Sequence of chain 54.F:
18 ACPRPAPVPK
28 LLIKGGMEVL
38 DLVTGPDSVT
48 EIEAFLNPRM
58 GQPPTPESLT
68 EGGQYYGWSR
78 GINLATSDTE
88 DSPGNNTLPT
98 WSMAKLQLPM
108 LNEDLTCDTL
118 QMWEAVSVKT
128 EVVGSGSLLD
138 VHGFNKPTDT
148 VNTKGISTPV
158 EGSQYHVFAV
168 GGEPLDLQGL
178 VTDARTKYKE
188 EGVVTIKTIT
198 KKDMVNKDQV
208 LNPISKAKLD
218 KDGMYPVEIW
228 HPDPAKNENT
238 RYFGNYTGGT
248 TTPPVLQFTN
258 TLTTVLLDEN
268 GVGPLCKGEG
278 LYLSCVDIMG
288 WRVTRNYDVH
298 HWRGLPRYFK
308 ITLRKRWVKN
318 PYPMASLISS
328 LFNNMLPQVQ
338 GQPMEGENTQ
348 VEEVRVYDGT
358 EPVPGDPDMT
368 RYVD

Binding-site contacts:
Ligand atom O1B contacts residue TYR72 of chain 55.F at 4.1 Å.
Ligand atom O4 contacts residue ILE79 of chain 55.F at 3.5 Å (h-bond).
Ligand atom C4 contacts residue VAL296 of chain 55.F at 4.3 Å (hydrophobic).
Ligand atom C6 contacts residue ASN93 of chain 55.F at 3.1 Å.
Ligand atom C11 contacts residue ASP85 of chain 54.F at 3.7 Å.
Ligand atom O3 contacts residue GLY78 of chain 55.F at 3.7 Å.
Ligand atom C4 contacts residue TYR72 of chain 55.F at 3.5 Å (hydrophobic).
Ligand atom C7 contacts residue TYR72 of chain 55.F at 4.2 Å (hydrophobic).
Ligand atom O1A contacts residue ARG77 of chain 55.F at 3.0 Å (salt-bridge).
Ligand atom C4 contacts residue HIS298 of chain 55.F at 4.1 Å.
Ligand atom N5 contacts residue TYR72 of chain 55.F at 3.1 Å (h-bond).
Ligand atom C2 contacts residue GLY78 of chain 55.F at 4.2 Å.
Ligand atom O4 contacts residue VAL296 of chain 55.F at 3.8 Å.
Ligand atom O8 contacts residue ARG77 of chain 55.F at 3.9 Å.
Ligand atom C10 contacts residue TYR72 of chain 55.F at 4.1 Å (hydrophobic).
Ligand atom C4 contacts residue GLY78 of chain 55.F at 3.4 Å.
Ligand atom C5 contacts residue TYR72 of chain 55.F at 3.6 Å (hydrophobic).
Ligand atom O10 contacts residue THR291 of chain 55.F at 3.7 Å.
Ligand atom C3 contacts residue GLY78 of chain 55.F at 4.0 Å.
Ligand atom O10 contacts residue ASN293 of chain 55.F at 3.5 Å (h-bond).
Ligand atom C3 contacts residue VAL296 of chain 55.F at 3.5 Å (hydrophobic).
Ligand atom C6 contacts residue THR94 of chain 55.F at 4.2 Å.
Ligand atom O4 contacts residue ASN80 of chain 55.F at 4.2 Å.
Ligand atom O8 contacts residue TYR72 of chain 55.F at 4.2 Å.
Ligand atom C1 contacts residue TYR72 of chain 55.F at 3.8 Å (hydrophobic).
Ligand atom C3 contacts residue GLY78 of chain 55.F at 4.2 Å.
Ligand atom O6 contacts residue ASN93 of chain 55.F at 2.9 Å (h-bond).
Ligand atom C6 contacts residue TYR72 of chain 55.F at 3.6 Å (hydrophobic).
Ligand atom C1 contacts residue ARG77 of chain 55.F at 3.5 Å.
Ligand atom C3 contacts residue HIS298 of chain 55.F at 4.1 Å.
Ligand atom O4 contacts residue HIS298 of chain 55.F at 3.1 Å (h-bond).
Ligand atom O1B contacts residue ARG77 of chain 55.F at 2.9 Å (salt-bridge).
Ligand atom O4 contacts residue GLY78 of chain 55.F at 3.1 Å.
Ligand atom O1A contacts residue TYR72 of chain 55.F at 3.2 Å.
Ligand atom O4 contacts residue TYR72 of chain 55.F at 4.3 Å.
Ligand atom C3 contacts residue ARG77 of chain 55.F at 3.9 Å.
Ligand atom C5 contacts residue ASN93 of chain 55.F at 4.2 Å.
Ligand atom O3 contacts residue ASN80 of chain 55.F at 4.0 Å.
Ligand atom O1A contacts residue GLY78 of chain 55.F at 3.7 Å.
Ligand atom O4 contacts residue THR291 of chain 55.F at 3.3 Å.

The protein below binds the small molecule below.
Small molecule (SMILES): CC(=O)N[C@H]1[C@H]([C@H](O)[C@H](O)CO)O[C@@](O[C@H]2[C@@H](O)[C@@H](CO)O[C@@H](O[C@H]3[C@H](O)[C@@H](O)[C@H](O)O[C@@H]3CO)[C@@H]2O)(C(=O)O)C[C@@H]1O

Sequence of chain 55.F:
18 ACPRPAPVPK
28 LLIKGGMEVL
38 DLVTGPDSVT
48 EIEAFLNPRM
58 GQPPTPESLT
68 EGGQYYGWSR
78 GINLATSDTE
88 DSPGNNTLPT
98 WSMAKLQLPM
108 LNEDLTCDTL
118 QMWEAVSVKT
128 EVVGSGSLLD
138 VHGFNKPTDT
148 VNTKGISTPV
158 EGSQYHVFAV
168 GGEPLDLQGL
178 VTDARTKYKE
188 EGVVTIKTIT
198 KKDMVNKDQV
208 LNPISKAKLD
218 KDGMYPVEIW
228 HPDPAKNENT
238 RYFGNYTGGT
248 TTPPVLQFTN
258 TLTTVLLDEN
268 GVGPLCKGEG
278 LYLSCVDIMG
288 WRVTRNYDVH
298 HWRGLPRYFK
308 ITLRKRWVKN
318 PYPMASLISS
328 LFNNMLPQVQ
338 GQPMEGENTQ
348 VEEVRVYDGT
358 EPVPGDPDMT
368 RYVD